Sequence of chain 1.C:
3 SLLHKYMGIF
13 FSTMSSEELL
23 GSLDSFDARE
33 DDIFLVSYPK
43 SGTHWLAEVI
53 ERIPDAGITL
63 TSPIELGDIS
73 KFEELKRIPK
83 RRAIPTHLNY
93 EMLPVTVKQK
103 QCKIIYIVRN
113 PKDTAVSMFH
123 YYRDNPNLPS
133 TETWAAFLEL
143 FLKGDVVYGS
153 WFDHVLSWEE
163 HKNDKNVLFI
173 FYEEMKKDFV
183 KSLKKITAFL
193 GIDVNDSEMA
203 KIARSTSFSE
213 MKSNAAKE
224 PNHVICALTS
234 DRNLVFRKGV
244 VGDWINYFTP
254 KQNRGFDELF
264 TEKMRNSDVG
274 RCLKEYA

Binding-site contacts:
Ligand atom O3P contacts residue ARG240 of chain 1.C at 3.4 Å.
Ligand atom C3' contacts residue VAL238 of chain 1.C at 3.4 Å (hydrophobic).
Ligand atom O5' contacts residue GLY44 of chain 1.C at 3.4 Å (h-bond).
Ligand atom O5P contacts residue THR45 of chain 1.C at 2.2 Å (h-bond).
Ligand atom C2 contacts residue TRP47 of chain 1.C at 3.4 Å (hydrophobic).
Ligand atom N6 contacts residue TRP47 of chain 1.C at 3.4 Å (h-bond).
Ligand atom O4P contacts residue HIS46 of chain 1.C at 2.5 Å (h-bond).
Ligand atom N3 contacts residue TYR174 of chain 1.C at 3.6 Å.
Ligand atom O4P contacts residue THR45 of chain 1.C at 3.0 Å (h-bond).
Ligand atom P1 contacts residue ARG240 of chain 1.C at 3.6 Å.
Ligand atom O3P contacts residue GLY242 of chain 1.C at 2.8 Å (h-bond).
Ligand atom P2 contacts residue THR45 of chain 1.C at 3.2 Å.
Ligand atom N1 contacts residue PHE210 of chain 1.C at 3.5 Å (h-bond).
Ligand atom O2P contacts residue SER119 of chain 1.C at 2.8 Å (h-bond).
Ligand atom O5' contacts residue LYS42 of chain 1.C at 3.5 Å.
Ligand atom N6 contacts residue THR208 of chain 1.C at 2.5 Å (h-bond).
Ligand atom O5P contacts residue GLY44 of chain 1.C at 2.7 Å (h-bond).
Ligand atom O6P contacts residue LYS42 of chain 1.C at 3.4 Å (salt-bridge).
Ligand atom O5P contacts residue SER43 of chain 1.C at 3.2 Å (h-bond).
Ligand atom C2' contacts residue VAL238 of chain 1.C at 2.7 Å (hydrophobic).
Ligand atom N6 contacts residue PHE210 of chain 1.C at 3.3 Å (h-bond).
Ligand atom O2' contacts residue VAL238 of chain 1.C at 2.7 Å (h-bond).
Ligand atom O1P contacts residue ARG111 of chain 1.C at 2.7 Å (salt-bridge).
Ligand atom N6 contacts residue MET213 of chain 1.C at 3.0 Å (h-bond).
Ligand atom O2' contacts residue ARG240 of chain 1.C at 3.3 Å (salt-bridge).
Ligand atom C8 contacts residue PHE239 of chain 1.C at 3.2 Å (hydrophobic).
Ligand atom O2P contacts residue ARG240 of chain 1.C at 2.6 Å (salt-bridge).
Ligand atom O2' contacts residue PHE239 of chain 1.C at 3.4 Å.
Ligand atom O2' contacts residue PHE210 of chain 1.C at 3.3 Å.
Ligand atom N6 contacts residue SER209 of chain 1.C at 3.2 Å (h-bond).
Ligand atom N7 contacts residue PHE239 of chain 1.C at 2.9 Å.
Ligand atom O1P contacts residue SER119 of chain 1.C at 3.6 Å.
Ligand atom P2 contacts residue GLY44 of chain 1.C at 3.5 Å.
Ligand atom O1P contacts residue ARG240 of chain 1.C at 3.4 Å (salt-bridge).
Ligand atom O4P contacts residue GLY44 of chain 1.C at 3.5 Å.
Ligand atom C6 contacts residue TRP47 of chain 1.C at 3.5 Å (hydrophobic).
Ligand atom C6 contacts residue PHE210 of chain 1.C at 3.5 Å (hydrophobic).
Ligand atom O3P contacts residue LYS241 of chain 1.C at 2.7 Å (salt-bridge).
Ligand atom O5P contacts residue LYS42 of chain 1.C at 3.5 Å (salt-bridge).
Ligand atom N1 contacts residue TRP47 of chain 1.C at 3.5 Å.

A small-molecule ligand and the protein it binds are described below.
Small molecule (SMILES): Nc1ncnc2c1ncn2[C@@H]1O[C@H](COP(=O)(O)O)[C@@H](OP(=O)(O)O)[C@H]1O